A protein and the small-molecule ligand that binds it are described below.
Small molecule (SMILES): CC(C)[C@H](NC(=O)[C@H](CCC(N)=O)NC(=O)CNC(=O)[C@@H]1CCCN1C(=O)[C@H](Cc1ccc(O)cc1)NC(=O)CNC(=O)[C@H](C)NC(=O)[C@@H]1CCCN1)C(=O)O

Binding-site contacts:
Ligand atom CE2 contacts residue PRO101 of chain 1.E at 3.6 Å (hydrophobic).
Ligand atom C contacts residue SER32 of chain 1.D at 3.6 Å.
Ligand atom CB contacts residue SER32 of chain 1.D at 3.5 Å.
Ligand atom CB contacts residue SER32 of chain 1.D at 3.5 Å.
Ligand atom CZ contacts residue TRP98 of chain 1.D at 3.6 Å (hydrophobic).
Ligand atom CG contacts residue TYR34 of chain 1.D at 3.6 Å (hydrophobic).
Ligand atom CA contacts residue TRP50 of chain 1.E at 3.6 Å (hydrophobic).
Ligand atom CA contacts residue TYR34 of chain 1.D at 3.5 Å (hydrophobic).
Ligand atom NE2 contacts residue ALA32 of chain 1.E at 3.5 Å (h-bond).
Ligand atom O contacts residue TYR34 of chain 1.D at 2.8 Å (h-bond).
Ligand atom OH contacts residue GLN35 of chain 1.E at 3.5 Å (h-bond).
Ligand atom N contacts residue SER32 of chain 1.D at 3.1 Å (h-bond).
Ligand atom NE2 contacts residue THR30 of chain 1.E at 2.9 Å (h-bond).
Ligand atom CG1 contacts residue GLY100 of chain 1.E at 3.5 Å.
Ligand atom CD contacts residue ALA32 of chain 1.E at 3.6 Å (hydrophobic).
Ligand atom OE1 contacts residue THR53 of chain 1.E at 2.7 Å (h-bond).
Ligand atom OH contacts residue TRP98 of chain 1.D at 2.9 Å (h-bond).
Ligand atom OH contacts residue TRP50 of chain 1.E at 3.4 Å.
Ligand atom N contacts residue TYR34 of chain 1.D at 3.5 Å (h-bond).
Ligand atom O contacts residue ALA32 of chain 1.E at 3.7 Å.
Ligand atom CE1 contacts residue TRP98 of chain 1.D at 3.5 Å (hydrophobic).
Ligand atom CB contacts residue GLY33 of chain 1.E at 3.6 Å.
Ligand atom CZ contacts residue GLU99 of chain 1.E at 3.5 Å.
Ligand atom C contacts residue TYR34 of chain 1.D at 3.5 Å (hydrophobic).
Ligand atom CE2 contacts residue GLU99 of chain 1.E at 3.4 Å.
Ligand atom OE1 contacts residue ALA32 of chain 1.E at 3.4 Å.
Ligand atom CD contacts residue THR53 of chain 1.E at 3.7 Å.
Ligand atom CG contacts residue ASN52 of chain 1.E at 3.7 Å.
Ligand atom OE1 contacts residue GLY33 of chain 1.E at 3.1 Å.
Ligand atom C contacts residue TYR34 of chain 1.D at 3.5 Å (hydrophobic).
Ligand atom O contacts residue GLU99 of chain 1.E at 3.3 Å.
Ligand atom CD contacts residue GLY33 of chain 1.E at 3.4 Å.
Ligand atom CB contacts residue THR31 of chain 1.D at 3.3 Å.
Ligand atom CG contacts residue TRP93 of chain 1.D at 3.6 Å (hydrophobic).
Ligand atom O contacts residue GLY33 of chain 1.E at 2.8 Å (h-bond).
Ligand atom NE2 contacts residue THR53 of chain 1.E at 3.3 Å (h-bond).
Ligand atom CD contacts residue ASN52 of chain 1.E at 3.5 Å.
Ligand atom OH contacts residue GLU99 of chain 1.E at 2.6 Å (salt-bridge).
Ligand atom CD2 contacts residue PRO101 of chain 1.E at 3.5 Å (hydrophobic).
Ligand atom OE1 contacts residue ASN52 of chain 1.E at 3.2 Å.

Sequence of chain 1.D:
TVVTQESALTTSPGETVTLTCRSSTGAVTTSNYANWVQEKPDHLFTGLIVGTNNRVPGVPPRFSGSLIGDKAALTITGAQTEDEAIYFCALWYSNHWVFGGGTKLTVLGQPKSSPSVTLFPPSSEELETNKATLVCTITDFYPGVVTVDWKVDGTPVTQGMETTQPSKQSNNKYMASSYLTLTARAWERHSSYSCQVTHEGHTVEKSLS

Sequence of chain 1.E:
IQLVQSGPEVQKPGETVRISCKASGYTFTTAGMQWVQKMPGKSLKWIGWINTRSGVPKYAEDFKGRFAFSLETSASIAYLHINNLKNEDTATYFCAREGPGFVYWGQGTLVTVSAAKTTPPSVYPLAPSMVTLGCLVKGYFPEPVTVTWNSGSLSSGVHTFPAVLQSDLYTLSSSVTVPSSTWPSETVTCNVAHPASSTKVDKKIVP